This small molecule binds to this protein.
Small molecule (SMILES): Nc1ncnc2c1ncn2[C@@H]1O[C@H](CO[P](=O)(O)O[C@@H]2[C@H](O)[C@@H](CO[P](=O)(O)O[C@@H]3[C@H](O)[C@@H](CO[P](=O)(O)O[P](=O)(O)OP(=O)(O)O)O[C@H]3n3cnc4c(N)ncnc43)O[C@H]2n2cnc3c(N)ncnc32)[C@@H](O)[C@H]1O

Binding-site contacts:
Ligand atom O3' contacts residue ARG293 of chain 1.A at 2.9 Å.
Ligand atom OAD contacts residue LYS149 of chain 1.B at 3.1 Å (salt-bridge).
Ligand atom CAT contacts residue GLU114 of chain 1.B at 3.4 Å.
Ligand atom N6 contacts residue GLN51 of chain 1.B at 3.0 Å (h-bond).
Ligand atom N7 contacts residue GLN51 of chain 1.B at 3.5 Å (h-bond).
Ligand atom N6 contacts residue TRP43 of chain 1.B at 3.5 Å.
Ligand atom OAR contacts residue LYS149 of chain 1.B at 3.3 Å (salt-bridge).
Ligand atom OBO contacts residue ASN107 of chain 1.B at 3.2 Å.
Ligand atom N9 contacts residue TRP43 of chain 1.B at 3.2 Å (h-bond).
Ligand atom OBK contacts residue PHE109 of chain 1.B at 3.4 Å.
Ligand atom PCV contacts residue ARG338 of chain 1.A at 3.4 Å.
Ligand atom N1 contacts residue ARG292 of chain 1.A at 3.2 Å (salt-bridge).
Ligand atom N7 contacts residue TRP43 of chain 1.B at 2.9 Å.
Ligand atom OAE contacts residue ARG138 of chain 1.B at 3.2 Å (salt-bridge).
Ligand atom C8 contacts residue TRP43 of chain 1.B at 3.1 Å (hydrophobic).
Ligand atom O4' contacts residue TRP41 of chain 1.B at 3.3 Å.
Ligand atom C5 contacts residue TRP43 of chain 1.B at 3.3 Å (hydrophobic).
Ligand atom C6 contacts residue ARG292 of chain 1.A at 3.5 Å.
Ligand atom NAB contacts residue GLU114 of chain 1.B at 3.4 Å (salt-bridge).
Ligand atom OAQ contacts residue ARG338 of chain 1.A at 2.7 Å (salt-bridge).
Ligand atom OAG contacts residue PHE347 of chain 1.A at 3.1 Å.
Ligand atom CCB contacts residue PHE109 of chain 1.B at 3.2 Å (hydrophobic).
Ligand atom N6 contacts residue SER48 of chain 1.B at 3.4 Å (h-bond).
Ligand atom NAB contacts residue PHE109 of chain 1.B at 3.4 Å.
Ligand atom NBD contacts residue TYR118 of chain 1.B at 3.0 Å (h-bond).
Ligand atom OAP contacts residue LYS72 of chain 1.B at 2.8 Å.
Ligand atom OAM contacts residue ARG138 of chain 1.B at 2.6 Å (salt-bridge).
Ligand atom OAE contacts residue PHE109 of chain 1.B at 3.4 Å.
Ligand atom O4' contacts residue TRP43 of chain 1.B at 3.5 Å (h-bond).
Ligand atom CBV contacts residue PHE109 of chain 1.B at 3.4 Å (hydrophobic).
Ligand atom OAP contacts residue TRP43 of chain 1.B at 3.3 Å.
Ligand atom CBY contacts residue PHE109 of chain 1.B at 3.2 Å (hydrophobic).
Ligand atom OBP contacts residue ASN74 of chain 1.B at 3.1 Å (h-bond).
Ligand atom OAG contacts residue ARG338 of chain 1.A at 3.2 Å (salt-bridge).
Ligand atom OAF contacts residue TYR295 of chain 1.A at 2.7 Å (h-bond).
Ligand atom C6 contacts residue TRP43 of chain 1.B at 3.5 Å (hydrophobic).
Ligand atom NBI contacts residue PHE109 of chain 1.B at 3.3 Å.
Ligand atom NBC contacts residue GLU114 of chain 1.B at 2.9 Å (salt-bridge).
Ligand atom C4 contacts residue TRP43 of chain 1.B at 3.3 Å (hydrophobic).
Ligand atom N3 contacts residue ARG292 of chain 1.A at 3.5 Å (salt-bridge).

Sequence of chain 1.B:
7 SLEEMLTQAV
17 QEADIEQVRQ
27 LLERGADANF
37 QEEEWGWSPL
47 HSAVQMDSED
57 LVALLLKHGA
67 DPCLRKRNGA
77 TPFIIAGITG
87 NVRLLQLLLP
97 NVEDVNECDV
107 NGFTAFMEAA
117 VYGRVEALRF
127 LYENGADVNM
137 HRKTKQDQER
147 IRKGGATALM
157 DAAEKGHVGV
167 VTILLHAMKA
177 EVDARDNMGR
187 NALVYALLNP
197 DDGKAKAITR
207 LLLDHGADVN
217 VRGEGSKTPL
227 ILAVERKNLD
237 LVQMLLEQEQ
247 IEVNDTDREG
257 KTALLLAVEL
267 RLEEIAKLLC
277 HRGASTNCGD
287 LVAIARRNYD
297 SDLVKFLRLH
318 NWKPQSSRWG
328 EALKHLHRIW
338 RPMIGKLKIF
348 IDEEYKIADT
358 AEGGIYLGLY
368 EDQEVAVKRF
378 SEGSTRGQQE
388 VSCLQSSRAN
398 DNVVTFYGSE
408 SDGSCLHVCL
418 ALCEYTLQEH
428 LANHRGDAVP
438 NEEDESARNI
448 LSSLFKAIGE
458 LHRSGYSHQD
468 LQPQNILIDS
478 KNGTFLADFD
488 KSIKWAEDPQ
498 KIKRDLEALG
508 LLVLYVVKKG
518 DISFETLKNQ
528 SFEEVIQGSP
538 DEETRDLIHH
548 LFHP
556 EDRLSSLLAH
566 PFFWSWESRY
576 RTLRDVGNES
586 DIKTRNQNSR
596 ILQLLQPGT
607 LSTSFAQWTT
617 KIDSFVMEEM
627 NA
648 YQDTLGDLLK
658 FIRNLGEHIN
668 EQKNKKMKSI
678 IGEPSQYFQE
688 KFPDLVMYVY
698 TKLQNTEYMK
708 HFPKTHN

Sequence of chain 1.A:
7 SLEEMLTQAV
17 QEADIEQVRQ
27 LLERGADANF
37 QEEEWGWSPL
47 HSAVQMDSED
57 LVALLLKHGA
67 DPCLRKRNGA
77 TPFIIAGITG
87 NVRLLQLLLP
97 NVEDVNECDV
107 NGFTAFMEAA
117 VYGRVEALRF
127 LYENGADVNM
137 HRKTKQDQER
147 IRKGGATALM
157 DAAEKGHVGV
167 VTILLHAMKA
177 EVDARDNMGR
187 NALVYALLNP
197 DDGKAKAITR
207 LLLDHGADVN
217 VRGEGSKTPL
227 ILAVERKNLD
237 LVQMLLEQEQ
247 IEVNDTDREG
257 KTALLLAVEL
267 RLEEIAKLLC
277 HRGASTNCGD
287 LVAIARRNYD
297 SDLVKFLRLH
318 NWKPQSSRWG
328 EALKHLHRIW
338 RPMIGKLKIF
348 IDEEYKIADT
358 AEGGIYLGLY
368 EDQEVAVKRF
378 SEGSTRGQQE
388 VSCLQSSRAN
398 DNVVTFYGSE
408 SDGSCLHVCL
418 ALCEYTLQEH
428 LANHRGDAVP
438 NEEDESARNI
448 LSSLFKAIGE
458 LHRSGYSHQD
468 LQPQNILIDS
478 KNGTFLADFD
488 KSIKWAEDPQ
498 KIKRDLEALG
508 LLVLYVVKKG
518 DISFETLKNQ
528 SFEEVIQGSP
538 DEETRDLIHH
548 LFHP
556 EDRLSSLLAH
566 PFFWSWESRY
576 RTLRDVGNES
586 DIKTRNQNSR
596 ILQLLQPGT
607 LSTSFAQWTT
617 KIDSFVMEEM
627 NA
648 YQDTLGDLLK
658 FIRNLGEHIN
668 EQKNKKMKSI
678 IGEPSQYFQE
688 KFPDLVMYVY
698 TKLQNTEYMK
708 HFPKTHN